Sequence of chain 1.B:
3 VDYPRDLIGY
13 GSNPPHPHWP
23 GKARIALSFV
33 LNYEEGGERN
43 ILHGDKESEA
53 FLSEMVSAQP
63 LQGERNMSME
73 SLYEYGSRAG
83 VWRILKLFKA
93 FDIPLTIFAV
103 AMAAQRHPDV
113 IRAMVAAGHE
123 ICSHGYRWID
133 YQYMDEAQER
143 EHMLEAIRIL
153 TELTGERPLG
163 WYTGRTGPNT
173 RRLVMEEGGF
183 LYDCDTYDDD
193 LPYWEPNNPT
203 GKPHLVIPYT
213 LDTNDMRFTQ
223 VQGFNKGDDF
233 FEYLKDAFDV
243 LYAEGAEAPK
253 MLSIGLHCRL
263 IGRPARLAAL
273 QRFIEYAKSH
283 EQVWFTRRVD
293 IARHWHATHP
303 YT

Binding-site contacts:
Ligand atom CAD contacts residue THR165 of chain 1.B at 2.9 Å.
Ligand atom CAD contacts residue ARG167 of chain 1.B at 3.4 Å.
Ligand atom CAG contacts residue HIS126 of chain 1.B at 4.2 Å.
Ligand atom CAH contacts residue TRP130 of chain 1.B at 3.4 Å (hydrophobic).
Ligand atom NAB contacts residue PHE53 of chain 1.B at 3.1 Å.
Ligand atom CAI contacts residue TYR164 of chain 1.B at 4.1 Å (hydrophobic).
Ligand atom CAH contacts residue ARG167 of chain 1.B at 3.8 Å.
Ligand atom NAF contacts residue THR165 of chain 1.B at 4.1 Å.
Ligand atom NAF contacts residue GLY166 of chain 1.B at 3.8 Å.
Ligand atom CAG contacts residue MET218 of chain 1.B at 4.2 Å (hydrophobic).
Ligand atom CAD contacts residue GLY166 of chain 1.B at 3.3 Å.
Ligand atom NAE contacts residue GLY166 of chain 1.B at 3.6 Å.
Ligand atom NAB contacts residue TRP130 of chain 1.B at 3.5 Å.
Ligand atom OAC contacts residue ASN34 of chain 1.B at 4.0 Å.
Ligand atom CAG contacts residue TYR164 of chain 1.B at 4.1 Å (hydrophobic).
Ligand atom NAA contacts residue MET218 of chain 1.B at 3.6 Å.
Ligand atom OAC contacts residue LEU54 of chain 1.B at 4.0 Å.
Ligand atom NAA contacts residue ASN34 of chain 1.B at 3.9 Å.
Ligand atom CAG contacts residue TRP130 of chain 1.B at 3.7 Å (hydrophobic).
Ligand atom NAF contacts residue ARG167 of chain 1.B at 2.8 Å (salt-bridge).
Ligand atom NAA contacts residue TYR211 of chain 1.B at 4.1 Å.
Ligand atom NAB contacts residue ARG167 of chain 1.B at 4.2 Å.
Ligand atom CAI contacts residue TRP130 of chain 1.B at 3.0 Å (hydrophobic).
Ligand atom NAE contacts residue TYR164 of chain 1.B at 3.8 Å.
Ligand atom CAD contacts residue TRP130 of chain 1.B at 3.0 Å (hydrophobic).
Ligand atom OAC contacts residue TRP130 of chain 1.B at 3.2 Å.
Ligand atom NAA contacts residue TYR164 of chain 1.B at 3.3 Å (h-bond).
Ligand atom OAC contacts residue HIS259 of chain 1.B at 2.9 Å (h-bond).
Ligand atom CAD contacts residue HIS126 of chain 1.B at 3.8 Å.
Ligand atom CAG contacts residue HIS259 of chain 1.B at 3.9 Å.
Ligand atom CAI contacts residue GLY166 of chain 1.B at 4.2 Å.
Ligand atom NAF contacts residue TRP130 of chain 1.B at 3.5 Å (h-bond).
Ligand atom NAE contacts residue THR165 of chain 1.B at 3.3 Å (h-bond).
Ligand atom CAG contacts residue GLU36 of chain 1.B at 3.9 Å.
Ligand atom OAC contacts residue GLU36 of chain 1.B at 3.2 Å (salt-bridge).
Ligand atom NAE contacts residue TRP130 of chain 1.B at 2.7 Å (h-bond).
Ligand atom CAG contacts residue ASN34 of chain 1.B at 4.2 Å.
Ligand atom CAI contacts residue HIS126 of chain 1.B at 3.9 Å.
Ligand atom NAE contacts residue HIS126 of chain 1.B at 2.9 Å (h-bond).
Ligand atom NAA contacts residue HIS259 of chain 1.B at 4.0 Å.

This protein binds this small molecule.
Small molecule (SMILES): NC(=O)c1nc[nH]c1N